Binding-site contacts:
Ligand atom C1 contacts residue VAL414 of chain 1.M at 4.1 Å (hydrophobic).
Ligand atom O4 contacts residue VAL414 of chain 1.M at 4.1 Å.
Ligand atom C1 contacts residue ASN232 of chain 1.M at 1.5 Å.
Ligand atom O5 contacts residue NAG1 of chain 1.EB at 3.7 Å.
Ligand atom C8 contacts residue SER415 of chain 1.M at 4.1 Å.
Ligand atom O6 contacts residue SER179 of chain 1.M at 2.9 Å (h-bond).
Ligand atom C7 contacts residue SER415 of chain 1.M at 4.0 Å.
Ligand atom C1 contacts residue NAG1 of chain 1.EB at 4.3 Å.
Ligand atom O7 contacts residue VAL414 of chain 1.M at 3.6 Å.
Ligand atom O3 contacts residue ARG274 of chain 1.M at 4.0 Å.
Ligand atom C5 contacts residue NAG1 of chain 1.EB at 3.8 Å.
Ligand atom C8 contacts residue VAL224 of chain 1.M at 3.9 Å (hydrophobic).
Ligand atom O5 contacts residue LYS222 of chain 1.M at 4.3 Å.
Ligand atom C5 contacts residue VAL414 of chain 1.M at 3.5 Å (hydrophobic).
Ligand atom C6 contacts residue SER179 of chain 1.M at 3.8 Å.
Ligand atom C4 contacts residue VAL414 of chain 1.M at 4.1 Å (hydrophobic).
Ligand atom C2 contacts residue ASN232 of chain 1.M at 2.5 Å.
Ligand atom C8 contacts residue LEU231 of chain 1.M at 3.7 Å (hydrophobic).
Ligand atom C1 contacts residue SER415 of chain 1.M at 3.8 Å.
Ligand atom C3 contacts residue ASN232 of chain 1.M at 3.9 Å.
Ligand atom C5 contacts residue ASN232 of chain 1.M at 3.8 Å.
Ligand atom O3 contacts residue CYS413 of chain 1.M at 4.2 Å.
Ligand atom O6 contacts residue GLU181 of chain 1.M at 4.1 Å.
Ligand atom C3 contacts residue VAL414 of chain 1.M at 4.1 Å (hydrophobic).
Ligand atom C7 contacts residue ASN232 of chain 1.M at 3.7 Å.
Ligand atom O7 contacts residue PRO182 of chain 1.M at 3.6 Å.
Ligand atom O5 contacts residue VAL414 of chain 1.M at 4.2 Å.
Ligand atom O6 contacts residue CYS347 of chain 1.M at 4.2 Å.
Ligand atom C6 contacts residue NAG1 of chain 1.EB at 3.8 Å.
Ligand atom C8 contacts residue ASN346 of chain 1.M at 3.6 Å.
Ligand atom O6 contacts residue GLY348 of chain 1.M at 3.6 Å.
Ligand atom C3 contacts residue SER415 of chain 1.M at 3.8 Å.
Ligand atom O7 contacts residue ASN232 of chain 1.M at 3.9 Å.
Ligand atom C2 contacts residue SER415 of chain 1.M at 3.7 Å.
Ligand atom N2 contacts residue ASN232 of chain 1.M at 3.0 Å (h-bond).
Ligand atom O7 contacts residue VAL224 of chain 1.M at 4.0 Å.
Ligand atom N2 contacts residue SER415 of chain 1.M at 3.0 Å (h-bond).
Ligand atom C5 contacts residue GLU181 of chain 1.M at 3.9 Å.
Ligand atom O5 contacts residue ASN232 of chain 1.M at 2.4 Å (h-bond).
Ligand atom C6 contacts residue GLU181 of chain 1.M at 4.0 Å.

The small molecule below binds the protein below.
Small molecule (SMILES): CC(=O)N[C@H]1[C@H](O[C@H]2[C@H](O)[C@@H](NC(C)=O)CO[C@@H]2CO)O[C@H](CO)[C@@H](O[C@@H]2O[C@H](CO[C@H]3O[C@H](CO)[C@@H](O)[C@H](O)[C@@H]3O)[C@@H](O)[C@H](O[C@H]3O[C@H](CO)[C@@H](O)[C@H](O)[C@@H]3O[C@H]3O[C@H](CO)[C@@H](O)[C@H](O)[C@@H]3O)[C@@H]2O)[C@@H]1O

Sequence of chain 1.M:
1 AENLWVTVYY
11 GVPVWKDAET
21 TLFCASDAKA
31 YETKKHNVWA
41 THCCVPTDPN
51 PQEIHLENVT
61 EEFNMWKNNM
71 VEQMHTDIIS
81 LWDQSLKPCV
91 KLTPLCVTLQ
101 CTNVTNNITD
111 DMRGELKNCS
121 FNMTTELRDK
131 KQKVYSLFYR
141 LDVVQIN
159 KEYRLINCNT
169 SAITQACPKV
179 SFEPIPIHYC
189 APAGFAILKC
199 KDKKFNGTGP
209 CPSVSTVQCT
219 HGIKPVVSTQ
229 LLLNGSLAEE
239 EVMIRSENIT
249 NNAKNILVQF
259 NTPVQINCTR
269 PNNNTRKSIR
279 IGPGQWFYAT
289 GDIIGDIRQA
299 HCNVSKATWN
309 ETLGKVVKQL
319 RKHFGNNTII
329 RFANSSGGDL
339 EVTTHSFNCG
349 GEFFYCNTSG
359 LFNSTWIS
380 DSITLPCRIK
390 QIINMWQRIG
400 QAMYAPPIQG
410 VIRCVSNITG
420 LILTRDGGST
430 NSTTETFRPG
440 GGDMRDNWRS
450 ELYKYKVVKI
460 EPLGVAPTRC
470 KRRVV